Sequence of chain 1.B:
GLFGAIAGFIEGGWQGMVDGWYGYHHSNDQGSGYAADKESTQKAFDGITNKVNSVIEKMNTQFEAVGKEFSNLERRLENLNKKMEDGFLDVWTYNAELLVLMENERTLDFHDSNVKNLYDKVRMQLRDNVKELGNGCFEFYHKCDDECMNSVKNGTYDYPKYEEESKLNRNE

This protein binds this small molecule.
Small molecule (SMILES): CC(=O)N[C@H]1[C@H](O[C@H]2[C@H](O)[C@@H](NC(C)=O)CO[C@@H]2CO)O[C@H](CO)[C@@H](O)[C@@H]1O

Binding-site contacts:
Ligand atom O5 contacts residue ASN150 of chain 1.B at 3.8 Å.
Ligand atom C6 contacts residue GLU147 of chain 1.B at 3.4 Å.
Ligand atom O5 contacts residue SER151 of chain 1.B at 4.1 Å.
Ligand atom C1 contacts residue ASN150 of chain 1.B at 4.3 Å.
Ligand atom C7 contacts residue GLU147 of chain 1.B at 4.0 Å.
Ligand atom O7 contacts residue ASN154 of chain 1.B at 3.1 Å (h-bond).
Ligand atom O6 contacts residue ASN150 of chain 1.B at 3.2 Å.
Ligand atom C5 contacts residue ASN154 of chain 1.B at 3.7 Å.
Ligand atom C2 contacts residue ASN154 of chain 1.B at 2.4 Å.
Ligand atom C8 contacts residue ASN154 of chain 1.B at 4.4 Å.
Ligand atom N2 contacts residue GLU147 of chain 1.B at 3.5 Å (salt-bridge).
Ligand atom C6 contacts residue SER151 of chain 1.B at 4.0 Å.
Ligand atom C8 contacts residue GLU147 of chain 1.B at 3.4 Å.
Ligand atom O6 contacts residue GLU147 of chain 1.B at 2.8 Å (salt-bridge).
Ligand atom C2 contacts residue THR156 of chain 1.B at 4.5 Å.
Ligand atom N2 contacts residue ASN154 of chain 1.B at 3.0 Å (h-bond).
Ligand atom C7 contacts residue THR156 of chain 1.B at 4.4 Å.
Ligand atom C1 contacts residue ASN154 of chain 1.B at 1.5 Å.
Ligand atom C8 contacts residue THR156 of chain 1.B at 3.8 Å.
Ligand atom C1 contacts residue GLU147 of chain 1.B at 4.3 Å.
Ligand atom C3 contacts residue ASN154 of chain 1.B at 3.8 Å.
Ligand atom C6 contacts residue ASN150 of chain 1.B at 3.6 Å.
Ligand atom C7 contacts residue ASN154 of chain 1.B at 3.2 Å.
Ligand atom O5 contacts residue ASN154 of chain 1.B at 2.4 Å (h-bond).
Ligand atom C1 contacts residue THR156 of chain 1.B at 3.5 Å.
Ligand atom C5 contacts residue SER151 of chain 1.B at 4.5 Å.
Ligand atom O5 contacts residue THR156 of chain 1.B at 4.3 Å.
Ligand atom C4 contacts residue ASN154 of chain 1.B at 4.2 Å.
Ligand atom O4 contacts residue GLU147 of chain 1.B at 3.9 Å.
Ligand atom N2 contacts residue THR156 of chain 1.B at 4.2 Å.